Sequence of chain 2.A:
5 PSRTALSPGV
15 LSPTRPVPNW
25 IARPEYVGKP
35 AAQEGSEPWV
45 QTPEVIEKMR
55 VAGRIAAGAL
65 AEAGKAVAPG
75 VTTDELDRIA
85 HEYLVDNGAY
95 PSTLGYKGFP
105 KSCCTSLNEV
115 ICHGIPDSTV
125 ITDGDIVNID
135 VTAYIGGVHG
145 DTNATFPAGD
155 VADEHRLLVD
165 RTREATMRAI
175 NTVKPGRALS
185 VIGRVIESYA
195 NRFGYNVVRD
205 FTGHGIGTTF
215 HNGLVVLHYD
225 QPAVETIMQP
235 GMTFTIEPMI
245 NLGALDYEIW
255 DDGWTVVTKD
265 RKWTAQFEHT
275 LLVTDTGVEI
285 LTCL

Binding-site contacts:
Ligand atom C contacts residue HIS215 of chain 2.A at 3.7 Å.
Ligand atom C contacts residue GLU241 of chain 2.A at 3.8 Å.
Ligand atom OXT contacts residue MN1 of chain 2.C at 2.2 Å.
Ligand atom C4 contacts residue TYR100 of chain 2.A at 3.7 Å (hydrophobic).
Ligand atom C contacts residue HIS208 of chain 2.A at 4.0 Å.
Ligand atom C2 contacts residue HIS117 of chain 2.A at 3.6 Å.
Ligand atom C4 contacts residue TRP258 of chain 2.A at 3.8 Å (hydrophobic).
Ligand atom OB contacts residue GLU241 of chain 2.A at 3.6 Å.
Ligand atom CL2 contacts residue PHE103 of chain 2.A at 3.8 Å.
Ligand atom C1 contacts residue HIS117 of chain 2.A at 3.5 Å.
Ligand atom CD contacts residue HIS117 of chain 2.A at 3.5 Å.
Ligand atom OXT contacts residue ASP145 of chain 2.A at 3.1 Å (salt-bridge).
Ligand atom CB contacts residue MN1 of chain 2.B at 3.8 Å.
Ligand atom C contacts residue MN1 of chain 2.B at 3.2 Å.
Ligand atom C contacts residue ASP134 of chain 2.A at 4.0 Å.
Ligand atom C contacts residue MN1 of chain 2.C at 2.7 Å.
Ligand atom CB contacts residue ASP134 of chain 2.A at 3.3 Å.
Ligand atom OXT contacts residue MN1 of chain 2.B at 2.1 Å.
Ligand atom CL2 contacts residue THR97 of chain 2.A at 4.0 Å.
Ligand atom C3 contacts residue HIS117 of chain 2.A at 4.0 Å.
Ligand atom CG contacts residue HIS117 of chain 2.A at 3.5 Å.
Ligand atom C6 contacts residue TYR100 of chain 2.A at 3.7 Å (hydrophobic).
Ligand atom C contacts residue ASP145 of chain 2.A at 3.6 Å.
Ligand atom C1 contacts residue TYR100 of chain 2.A at 4.0 Å (hydrophobic).
Ligand atom OB contacts residue PHE214 of chain 2.A at 4.0 Å.
Ligand atom CA contacts residue HIS215 of chain 2.A at 4.0 Å.
Ligand atom CG contacts residue CYS108 of chain 2.A at 3.8 Å (hydrophobic).
Ligand atom OB contacts residue MN1 of chain 2.C at 2.4 Å.
Ligand atom CA contacts residue MN1 of chain 2.B at 3.8 Å.
Ligand atom OB contacts residue ASP145 of chain 2.A at 3.6 Å (salt-bridge).
Ligand atom OA contacts residue HIS215 of chain 2.A at 3.3 Å (h-bond).
Ligand atom C5 contacts residue TYR100 of chain 2.A at 3.5 Å (hydrophobic).
Ligand atom OXT contacts residue GLU241 of chain 2.A at 3.1 Å (salt-bridge).
Ligand atom OXT contacts residue GLU272 of chain 2.A at 3.2 Å (salt-bridge).
Ligand atom OXT contacts residue ASP134 of chain 2.A at 3.2 Å (salt-bridge).
Ligand atom C5 contacts residue TRP258 of chain 2.A at 3.5 Å (hydrophobic).
Ligand atom C3 contacts residue TYR100 of chain 2.A at 3.9 Å (hydrophobic).
Ligand atom OA contacts residue PHE214 of chain 2.A at 4.0 Å.
Ligand atom OB contacts residue HIS215 of chain 2.A at 2.7 Å (h-bond).
Ligand atom OB contacts residue HIS208 of chain 2.A at 3.0 Å (h-bond).

This small molecule binds to this protein.
Small molecule (SMILES): O=C(O)c1ccc(-c2ccccc2Cl)o1